Sequence of chain 1.E:
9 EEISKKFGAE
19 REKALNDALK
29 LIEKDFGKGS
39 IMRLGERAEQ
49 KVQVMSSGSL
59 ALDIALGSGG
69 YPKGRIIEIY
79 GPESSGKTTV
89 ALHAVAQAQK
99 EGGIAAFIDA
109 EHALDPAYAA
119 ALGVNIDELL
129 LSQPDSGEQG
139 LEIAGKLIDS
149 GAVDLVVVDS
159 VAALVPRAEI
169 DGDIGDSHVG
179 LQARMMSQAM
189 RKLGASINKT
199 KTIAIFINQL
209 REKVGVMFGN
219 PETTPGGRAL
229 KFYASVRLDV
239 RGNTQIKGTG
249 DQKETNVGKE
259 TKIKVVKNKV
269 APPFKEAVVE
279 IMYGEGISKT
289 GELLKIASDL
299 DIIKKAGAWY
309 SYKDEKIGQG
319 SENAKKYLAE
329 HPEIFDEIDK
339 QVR

This small molecule binds to this protein.
Small molecule (SMILES): Nc1ncnc2c1ncn2[C@@H]1O[C@H](COP(=O)(O)OP(=O)(O)OP(O)(O)=S)[C@@H](O)[C@H]1O

Binding-site contacts:
Ligand atom PG contacts residue LYS267 of chain 1.D at 3.3 Å.
Ligand atom O3B contacts residue LYS265 of chain 1.D at 3.1 Å (salt-bridge).
Ligand atom O2A contacts residue GLY84 of chain 1.E at 1.3 Å (h-bond).
Ligand atom O4' contacts residue TYR116 of chain 1.E at 3.3 Å (h-bond).
Ligand atom PA contacts residue THR86 of chain 1.E at 2.9 Å.
Ligand atom C1' contacts residue TYR116 of chain 1.E at 3.4 Å (hydrophobic).
Ligand atom PA contacts residue GLY84 of chain 1.E at 2.8 Å.
Ligand atom O5' contacts residue THR86 of chain 1.E at 3.0 Å (h-bond).
Ligand atom C2' contacts residue LYS257 of chain 1.E at 3.3 Å.
Ligand atom O1B contacts residue LYS85 of chain 1.E at 3.5 Å (salt-bridge).
Ligand atom O3A contacts residue LYS85 of chain 1.E at 3.5 Å.
Ligand atom O3A contacts residue GLY84 of chain 1.E at 3.5 Å (h-bond).
Ligand atom C5' contacts residue THR86 of chain 1.E at 3.2 Å.
Ligand atom O2B contacts residue SER83 of chain 1.E at 2.4 Å (h-bond).
Ligand atom O1B contacts residue SER82 of chain 1.E at 2.6 Å (h-bond).
Ligand atom PB contacts residue SER83 of chain 1.E at 3.4 Å.
Ligand atom O2' contacts residue LYS257 of chain 1.E at 3.2 Å (salt-bridge).
Ligand atom O2A contacts residue SER83 of chain 1.E at 2.5 Å.
Ligand atom PB contacts residue SER82 of chain 1.E at 2.7 Å.
Ligand atom S1G contacts residue LYS267 of chain 1.D at 3.0 Å (salt-bridge).
Ligand atom O3' contacts residue SER82 of chain 1.E at 3.1 Å (h-bond).
Ligand atom O1A contacts residue THR87 of chain 1.E at 3.2 Å (h-bond).
Ligand atom O3G contacts residue LYS267 of chain 1.D at 2.7 Å (salt-bridge).
Ligand atom C4' contacts residue LYS257 of chain 1.E at 3.5 Å.
Ligand atom C3' contacts residue LYS257 of chain 1.E at 2.7 Å.
Ligand atom O2A contacts residue LYS85 of chain 1.E at 2.6 Å (salt-bridge).
Ligand atom O2B contacts residue SER82 of chain 1.E at 1.4 Å.
Ligand atom O1A contacts residue LYS85 of chain 1.E at 2.4 Å.
Ligand atom O3G contacts residue THR86 of chain 1.E at 3.5 Å.
Ligand atom S1G contacts residue PHE230 of chain 1.D at 3.3 Å (h-bond).
Ligand atom O2' contacts residue ASN266 of chain 1.D at 3.5 Å (h-bond).
Ligand atom O1A contacts residue GLY84 of chain 1.E at 3.1 Å.
Ligand atom S1G contacts residue LYS265 of chain 1.D at 3.2 Å (salt-bridge).
Ligand atom C1' contacts residue LYS257 of chain 1.E at 3.5 Å.
Ligand atom O3' contacts residue LYS257 of chain 1.E at 1.3 Å (salt-bridge).
Ligand atom O2B contacts residue GLU81 of chain 1.E at 3.4 Å.
Ligand atom O1A contacts residue THR86 of chain 1.E at 1.3 Å (h-bond).
Ligand atom O1B contacts residue LYS265 of chain 1.D at 3.4 Å (salt-bridge).
Ligand atom PB contacts residue LYS265 of chain 1.D at 3.6 Å.
Ligand atom PA contacts residue LYS85 of chain 1.E at 3.1 Å.

Sequence of chain 1.D:
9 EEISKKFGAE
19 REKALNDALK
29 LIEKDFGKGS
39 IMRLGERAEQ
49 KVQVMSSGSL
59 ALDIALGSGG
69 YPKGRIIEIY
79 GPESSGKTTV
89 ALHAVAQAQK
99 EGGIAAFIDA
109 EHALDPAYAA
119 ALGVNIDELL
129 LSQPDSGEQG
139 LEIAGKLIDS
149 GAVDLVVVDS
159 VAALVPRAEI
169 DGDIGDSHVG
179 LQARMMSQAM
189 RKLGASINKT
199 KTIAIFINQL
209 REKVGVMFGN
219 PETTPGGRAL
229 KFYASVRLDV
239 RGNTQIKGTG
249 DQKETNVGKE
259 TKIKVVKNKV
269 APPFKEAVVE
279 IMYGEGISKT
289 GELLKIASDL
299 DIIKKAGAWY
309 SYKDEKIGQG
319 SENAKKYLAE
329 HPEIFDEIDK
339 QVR